Sequence of chain 1.A:
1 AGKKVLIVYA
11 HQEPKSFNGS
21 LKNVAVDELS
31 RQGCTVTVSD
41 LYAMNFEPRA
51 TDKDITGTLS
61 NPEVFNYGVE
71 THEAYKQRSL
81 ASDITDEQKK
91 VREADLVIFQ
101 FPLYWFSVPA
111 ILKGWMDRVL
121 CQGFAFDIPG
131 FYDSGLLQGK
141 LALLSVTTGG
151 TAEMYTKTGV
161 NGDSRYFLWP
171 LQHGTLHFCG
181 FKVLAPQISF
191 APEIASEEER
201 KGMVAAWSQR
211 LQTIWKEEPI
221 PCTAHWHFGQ

A small-molecule ligand and the protein it binds are described below.
Small molecule (SMILES): CN1C(=O)c2cc(C(N)=O)nc3c(N)c(Cl)c(N)c1c23

Binding-site contacts:
Ligand atom O16 contacts residue MET154 of chain 1.B at 3.4 Å.
Ligand atom N15 contacts residue PHE106 of chain 1.B at 3.9 Å.
Ligand atom C7 contacts residue FAD1 of chain 1.H at 3.3 Å.
Ligand atom O16 contacts residue GLY150 of chain 1.B at 3.2 Å.
Ligand atom C5 contacts residue GLY150 of chain 1.B at 3.6 Å.
Ligand atom C2 contacts residue PHE178 of chain 1.A at 3.6 Å (hydrophobic).
Ligand atom O16 contacts residue FAD1 of chain 1.H at 3.5 Å (h-bond).
Ligand atom C5 contacts residue GLY149 of chain 1.B at 3.8 Å.
Ligand atom C7 contacts residue PHE178 of chain 1.A at 3.8 Å (hydrophobic).
Ligand atom CL1 contacts residue FAD1 of chain 1.H at 3.2 Å.
Ligand atom C6 contacts residue FAD1 of chain 1.H at 3.4 Å.
Ligand atom N1 contacts residue FAD1 of chain 1.H at 3.4 Å (h-bond).
Ligand atom N15 contacts residue TYR155 of chain 1.B at 3.8 Å.
Ligand atom C8 contacts residue PHE126 of chain 1.A at 3.4 Å (hydrophobic).
Ligand atom N15 contacts residue FAD1 of chain 1.H at 3.5 Å (h-bond).
Ligand atom O16 contacts residue ASN161 of chain 1.B at 2.8 Å (h-bond).
Ligand atom N15 contacts residue PHE178 of chain 1.A at 3.4 Å.
Ligand atom N11 contacts residue PHE178 of chain 1.A at 3.4 Å.
Ligand atom C6 contacts residue PHE178 of chain 1.A at 3.8 Å (hydrophobic).
Ligand atom C9 contacts residue PHE126 of chain 1.A at 3.6 Å (hydrophobic).
Ligand atom N13 contacts residue FAD1 of chain 1.H at 3.5 Å.
Ligand atom C9 contacts residue FAD1 of chain 1.H at 3.4 Å.
Ligand atom N15 contacts residue ASN161 of chain 1.B at 3.0 Å (h-bond).
Ligand atom C8 contacts residue FAD1 of chain 1.H at 3.4 Å.
Ligand atom C14 contacts residue PHE178 of chain 1.A at 3.7 Å (hydrophobic).
Ligand atom C10 contacts residue FAD1 of chain 1.H at 3.6 Å.
Ligand atom N18 contacts residue FAD1 of chain 1.H at 3.6 Å.
Ligand atom N11 contacts residue FAD1 of chain 1.H at 3.3 Å (h-bond).
Ligand atom O19 contacts residue GLY149 of chain 1.B at 3.5 Å.
Ligand atom C14 contacts residue FAD1 of chain 1.H at 3.5 Å.
Ligand atom C4 contacts residue FAD1 of chain 1.H at 3.7 Å.
Ligand atom N11 contacts residue TRP105 of chain 1.B at 3.2 Å.
Ligand atom CL1 contacts residue TRP105 of chain 1.B at 3.5 Å.
Ligand atom C14 contacts residue ASN161 of chain 1.B at 3.5 Å.
Ligand atom N13 contacts residue PHE126 of chain 1.A at 3.8 Å.
Ligand atom CL1 contacts residue PHE126 of chain 1.A at 3.4 Å.
Ligand atom C5 contacts residue FAD1 of chain 1.H at 3.6 Å.
Ligand atom N1 contacts residue PHE178 of chain 1.A at 3.3 Å.
Ligand atom C2 contacts residue FAD1 of chain 1.H at 3.4 Å.
Ligand atom C3 contacts residue FAD1 of chain 1.H at 3.5 Å.

Sequence of chain 1.B:
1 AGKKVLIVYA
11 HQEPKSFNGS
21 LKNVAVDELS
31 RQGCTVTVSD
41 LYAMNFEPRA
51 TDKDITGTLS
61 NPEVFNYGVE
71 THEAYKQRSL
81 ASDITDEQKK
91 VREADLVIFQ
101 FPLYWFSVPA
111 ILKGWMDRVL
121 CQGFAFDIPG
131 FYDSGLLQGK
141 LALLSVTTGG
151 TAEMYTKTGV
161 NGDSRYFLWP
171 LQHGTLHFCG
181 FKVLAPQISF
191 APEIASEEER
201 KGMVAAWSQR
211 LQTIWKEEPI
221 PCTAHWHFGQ